The small molecule below binds the protein below.
Small molecule (SMILES): Cc1cn2c(=O)nc1[C@@H]1N(C(=O)NC(=O)[C@]1(C)O)[C@H]1C[C@H](O[P](=O)(O)OC[C@H]3O[C@@H]2C[C@@H]3O)[C@@H](CO)O1

Sequence of chain 1.B:
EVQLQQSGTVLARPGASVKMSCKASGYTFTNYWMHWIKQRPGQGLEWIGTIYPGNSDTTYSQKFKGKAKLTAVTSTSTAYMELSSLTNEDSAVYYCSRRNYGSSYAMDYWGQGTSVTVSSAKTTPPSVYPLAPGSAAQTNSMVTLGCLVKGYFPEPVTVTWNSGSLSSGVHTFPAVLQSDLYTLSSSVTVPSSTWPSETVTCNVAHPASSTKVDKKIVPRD

Sequence of chain 1.A:
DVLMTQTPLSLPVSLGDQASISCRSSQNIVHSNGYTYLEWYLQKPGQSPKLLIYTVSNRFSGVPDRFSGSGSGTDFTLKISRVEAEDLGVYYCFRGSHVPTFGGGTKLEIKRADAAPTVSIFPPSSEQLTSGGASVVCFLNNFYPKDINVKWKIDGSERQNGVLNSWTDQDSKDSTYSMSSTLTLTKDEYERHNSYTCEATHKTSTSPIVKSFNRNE

Binding-site contacts:
Ligand atom O2 contacts residue TYR105 of chain 1.B at 3.5 Å.
Ligand atom N3 contacts residue TRP33 of chain 1.B at 3.9 Å.
Ligand atom N3 contacts residue ARG99 of chain 1.B at 3.8 Å.
Ligand atom O3' contacts residue THR59 of chain 1.B at 3.1 Å (h-bond).
Ligand atom C4' contacts residue TYR37 of chain 1.A at 3.7 Å (hydrophobic).
Ligand atom C5 contacts residue TRP33 of chain 1.B at 3.8 Å (hydrophobic).
Ligand atom O2 contacts residue ARG99 of chain 1.B at 2.8 Å (salt-bridge).
Ligand atom O4 contacts residue TYR101 of chain 1.B at 3.2 Å.
Ligand atom C2 contacts residue TRP33 of chain 1.B at 3.6 Å (hydrophobic).
Ligand atom C2' contacts residue GLY96 of chain 1.A at 3.9 Å.
Ligand atom O2 contacts residue ASN100 of chain 1.B at 3.6 Å.
Ligand atom C2 contacts residue ASN100 of chain 1.B at 3.8 Å.
Ligand atom C6 contacts residue TRP33 of chain 1.B at 3.5 Å (hydrophobic).
Ligand atom N3 contacts residue ARG99 of chain 1.B at 3.8 Å.
Ligand atom C2 contacts residue ARG99 of chain 1.B at 3.5 Å.
Ligand atom C5' contacts residue HIS98 of chain 1.A at 3.8 Å.
Ligand atom O4' contacts residue HIS35 of chain 1.B at 3.8 Å.
Ligand atom OP1 contacts residue HIS98 of chain 1.A at 2.3 Å (h-bond).
Ligand atom P contacts residue HIS98 of chain 1.A at 3.6 Å.
Ligand atom C2 contacts residue TYR105 of chain 1.B at 3.9 Å (hydrophobic).
Ligand atom C1' contacts residue THR50 of chain 1.B at 3.9 Å.
Ligand atom C4 contacts residue ASN100 of chain 1.B at 3.8 Å.
Ligand atom O2 contacts residue ARG99 of chain 1.B at 3.3 Å.
Ligand atom C5' contacts residue HIS31 of chain 1.A at 3.5 Å.
Ligand atom C4 contacts residue TYR101 of chain 1.B at 3.5 Å (hydrophobic).
Ligand atom O4 contacts residue ASN100 of chain 1.B at 3.8 Å.
Ligand atom C1' contacts residue TRP33 of chain 1.B at 3.5 Å (hydrophobic).
Ligand atom O2 contacts residue ALA106 of chain 1.B at 3.9 Å.
Ligand atom O3' contacts residue GLY96 of chain 1.A at 3.9 Å.
Ligand atom N1 contacts residue TRP33 of chain 1.B at 3.6 Å (h-bond).
Ligand atom O2 contacts residue HIS35 of chain 1.B at 2.9 Å (h-bond).
Ligand atom O4' contacts residue TYR37 of chain 1.A at 3.4 Å.
Ligand atom C2' contacts residue TRP33 of chain 1.B at 3.6 Å (hydrophobic).
Ligand atom C5' contacts residue GLY96 of chain 1.A at 3.5 Å.
Ligand atom N3 contacts residue TYR101 of chain 1.B at 3.8 Å.
Ligand atom N3 contacts residue TYR105 of chain 1.B at 3.8 Å.
Ligand atom OP1 contacts residue SER97 of chain 1.A at 3.2 Å.
Ligand atom O3' contacts residue SER97 of chain 1.A at 3.4 Å.
Ligand atom N3 contacts residue ASN100 of chain 1.B at 2.9 Å (h-bond).
Ligand atom O2 contacts residue TRP33 of chain 1.B at 3.7 Å.